A small-molecule ligand and the protein it binds are described below.
Small molecule (SMILES): CC(=O)N[C@@H]1[C@@H](O)[C@H](O)[C@@H](CO)O[C@H]1O

Sequence of chain 1.A:
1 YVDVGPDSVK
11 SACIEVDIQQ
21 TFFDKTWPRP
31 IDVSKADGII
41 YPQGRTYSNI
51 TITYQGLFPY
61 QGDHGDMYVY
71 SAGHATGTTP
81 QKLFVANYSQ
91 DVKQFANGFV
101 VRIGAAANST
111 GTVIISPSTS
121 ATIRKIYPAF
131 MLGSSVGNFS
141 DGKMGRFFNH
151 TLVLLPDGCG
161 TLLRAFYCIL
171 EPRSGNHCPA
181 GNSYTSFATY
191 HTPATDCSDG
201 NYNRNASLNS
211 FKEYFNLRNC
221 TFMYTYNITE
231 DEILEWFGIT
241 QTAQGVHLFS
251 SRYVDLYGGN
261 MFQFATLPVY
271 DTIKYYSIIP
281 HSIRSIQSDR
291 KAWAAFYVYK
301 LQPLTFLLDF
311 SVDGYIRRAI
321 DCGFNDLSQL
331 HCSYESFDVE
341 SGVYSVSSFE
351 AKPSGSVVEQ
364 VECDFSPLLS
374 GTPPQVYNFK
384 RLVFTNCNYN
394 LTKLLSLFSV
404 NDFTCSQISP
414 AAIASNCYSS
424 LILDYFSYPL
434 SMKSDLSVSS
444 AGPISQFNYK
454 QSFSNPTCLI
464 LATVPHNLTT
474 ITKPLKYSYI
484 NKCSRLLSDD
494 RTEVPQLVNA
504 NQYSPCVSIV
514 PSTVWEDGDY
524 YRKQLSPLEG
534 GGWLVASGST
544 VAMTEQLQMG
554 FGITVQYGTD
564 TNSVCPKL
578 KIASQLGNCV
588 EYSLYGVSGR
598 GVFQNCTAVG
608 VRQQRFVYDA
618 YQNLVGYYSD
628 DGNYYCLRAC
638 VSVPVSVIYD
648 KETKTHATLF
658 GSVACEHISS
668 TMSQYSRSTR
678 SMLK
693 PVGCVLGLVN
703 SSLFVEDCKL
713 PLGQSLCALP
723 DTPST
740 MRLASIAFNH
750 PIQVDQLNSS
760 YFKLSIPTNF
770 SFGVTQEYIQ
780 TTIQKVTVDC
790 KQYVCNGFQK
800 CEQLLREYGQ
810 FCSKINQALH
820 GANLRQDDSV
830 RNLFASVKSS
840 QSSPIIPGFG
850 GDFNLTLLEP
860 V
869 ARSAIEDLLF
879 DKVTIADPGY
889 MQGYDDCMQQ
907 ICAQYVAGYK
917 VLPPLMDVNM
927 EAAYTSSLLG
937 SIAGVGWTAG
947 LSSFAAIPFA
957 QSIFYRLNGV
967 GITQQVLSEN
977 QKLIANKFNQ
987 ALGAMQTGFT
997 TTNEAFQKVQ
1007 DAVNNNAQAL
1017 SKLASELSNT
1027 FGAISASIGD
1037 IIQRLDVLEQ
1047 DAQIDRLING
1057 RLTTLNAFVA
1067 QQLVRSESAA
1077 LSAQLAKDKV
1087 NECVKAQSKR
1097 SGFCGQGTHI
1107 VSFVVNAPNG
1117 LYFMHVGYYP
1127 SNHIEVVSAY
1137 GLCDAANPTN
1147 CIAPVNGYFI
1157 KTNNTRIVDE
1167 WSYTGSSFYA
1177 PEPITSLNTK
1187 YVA

Binding-site contacts:
Ligand atom O6 contacts residue ASN149 of chain 1.A at 4.3 Å.
Ligand atom C2 contacts residue PHE148 of chain 1.A at 4.3 Å (hydrophobic).
Ligand atom O7 contacts residue PHE148 of chain 1.A at 2.0 Å.
Ligand atom O5 contacts residue ASN149 of chain 1.A at 2.5 Å (h-bond).
Ligand atom N2 contacts residue ASN149 of chain 1.A at 4.3 Å.
Ligand atom C7 contacts residue PHE148 of chain 1.A at 3.0 Å (hydrophobic).
Ligand atom C2 contacts residue ASN149 of chain 1.A at 3.6 Å.
Ligand atom C5 contacts residue ASN149 of chain 1.A at 3.8 Å.
Ligand atom C1 contacts residue ASN149 of chain 1.A at 2.3 Å.
Ligand atom O6 contacts residue SER135 of chain 1.A at 4.4 Å.
Ligand atom C8 contacts residue PHE148 of chain 1.A at 3.7 Å (hydrophobic).
Ligand atom N2 contacts residue PHE148 of chain 1.A at 4.2 Å.
Ligand atom C1 contacts residue PHE148 of chain 1.A at 4.5 Å (hydrophobic).